Binding-site contacts:
Ligand atom OD2 contacts residue THR16 of chain 1.B at 3.1 Å (h-bond).
Ligand atom CA contacts residue ASP97 of chain 1.B at 3.7 Å.
Ligand atom C contacts residue THR16 of chain 1.B at 4.2 Å.
Ligand atom O contacts residue THR96 of chain 1.B at 3.2 Å (h-bond).
Ligand atom C contacts residue ASP97 of chain 1.B at 3.9 Å.
Ligand atom C contacts residue SER63 of chain 1.B at 3.5 Å.
Ligand atom OD1 contacts residue ALA121 of chain 1.B at 3.7 Å.
Ligand atom CB contacts residue THR16 of chain 1.B at 3.0 Å.
Ligand atom OXT contacts residue ILE32 of chain 1.B at 4.0 Å.
Ligand atom OXT contacts residue SER63 of chain 1.B at 2.8 Å (h-bond).
Ligand atom OD2 contacts residue THR96 of chain 1.B at 2.7 Å (h-bond).
Ligand atom N contacts residue GLN64 of chain 1.B at 2.9 Å (h-bond).
Ligand atom CG contacts residue ALA121 of chain 1.B at 3.8 Å (hydrophobic).
Ligand atom N contacts residue SER255 of chain 1.D at 3.9 Å.
Ligand atom CG contacts residue THR96 of chain 1.B at 3.0 Å.
Ligand atom O contacts residue ASP97 of chain 1.B at 3.0 Å (salt-bridge).
Ligand atom OD2 contacts residue ALA121 of chain 1.B at 3.1 Å (h-bond).
Ligand atom O contacts residue SER63 of chain 1.B at 2.5 Å (h-bond).
Ligand atom OD1 contacts residue GLY95 of chain 1.B at 3.2 Å.
Ligand atom OXT contacts residue THR16 of chain 1.B at 3.9 Å.
Ligand atom OD1 contacts residue GLY15 of chain 1.B at 4.0 Å.
Ligand atom CA contacts residue THR16 of chain 1.B at 3.2 Å.
Ligand atom CA contacts residue ILE32 of chain 1.B at 4.3 Å (hydrophobic).
Ligand atom O contacts residue GLN64 of chain 1.B at 3.9 Å.
Ligand atom CA contacts residue GLN64 of chain 1.B at 4.0 Å.
Ligand atom C contacts residue THR96 of chain 1.B at 3.8 Å.
Ligand atom N contacts residue ASP97 of chain 1.B at 2.8 Å (salt-bridge).
Ligand atom CB contacts residue ASP97 of chain 1.B at 3.7 Å.
Ligand atom OXT contacts residue ALA62 of chain 1.B at 3.4 Å.
Ligand atom OD2 contacts residue MET122 of chain 1.B at 4.0 Å.
Ligand atom OXT contacts residue GLY95 of chain 1.B at 3.2 Å.
Ligand atom C contacts residue GLN64 of chain 1.B at 3.7 Å.
Ligand atom CB contacts residue THR96 of chain 1.B at 3.5 Å.
Ligand atom CG contacts residue THR16 of chain 1.B at 2.6 Å.
Ligand atom OD1 contacts residue THR96 of chain 1.B at 2.9 Å (h-bond).
Ligand atom OXT contacts residue GLN64 of chain 1.B at 3.9 Å.
Ligand atom OD1 contacts residue THR16 of chain 1.B at 2.9 Å (h-bond).
Ligand atom OXT contacts residue GLY15 of chain 1.B at 3.4 Å.
Ligand atom O contacts residue GLY95 of chain 1.B at 3.3 Å.
Ligand atom C contacts residue GLY95 of chain 1.B at 3.4 Å.

This protein binds this small molecule.
Small molecule (SMILES): N[C@@H](CC(=O)O)C(=O)O

Sequence of chain 1.D:
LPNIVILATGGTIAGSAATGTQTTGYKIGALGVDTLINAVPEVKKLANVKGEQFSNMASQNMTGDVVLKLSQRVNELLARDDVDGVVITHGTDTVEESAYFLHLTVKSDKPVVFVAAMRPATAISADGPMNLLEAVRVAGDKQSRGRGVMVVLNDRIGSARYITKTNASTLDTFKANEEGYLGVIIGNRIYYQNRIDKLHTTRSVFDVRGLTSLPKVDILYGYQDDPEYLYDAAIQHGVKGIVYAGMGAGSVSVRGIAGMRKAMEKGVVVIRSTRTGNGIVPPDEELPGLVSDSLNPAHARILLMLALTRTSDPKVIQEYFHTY

Sequence of chain 1.B:
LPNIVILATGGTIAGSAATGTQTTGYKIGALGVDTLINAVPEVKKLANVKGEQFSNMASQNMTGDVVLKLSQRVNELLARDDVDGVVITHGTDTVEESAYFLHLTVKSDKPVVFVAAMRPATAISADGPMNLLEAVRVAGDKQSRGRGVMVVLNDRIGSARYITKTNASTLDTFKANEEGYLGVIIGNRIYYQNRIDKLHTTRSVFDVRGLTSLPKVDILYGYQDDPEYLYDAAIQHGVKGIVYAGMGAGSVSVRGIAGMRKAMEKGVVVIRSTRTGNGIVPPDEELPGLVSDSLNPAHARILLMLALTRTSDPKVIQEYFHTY